Binding-site contacts:
Ligand atom N2 contacts residue ASN93 of chain 51.E at 2.5 Å (h-bond).
Ligand atom O5 contacts residue ASN93 of chain 51.E at 2.3 Å (h-bond).
Ligand atom O5 contacts residue ASN93 of chain 51.E at 4.1 Å.
Ligand atom O4 contacts residue TRP111 of chain 51.E at 3.4 Å.
Ligand atom C8 contacts residue TRP111 of chain 51.E at 3.3 Å (hydrophobic).
Ligand atom C5 contacts residue TRP111 of chain 51.E at 3.7 Å (hydrophobic).
Ligand atom C8 contacts residue GLU91 of chain 51.E at 3.8 Å.
Ligand atom C1 contacts residue TRP111 of chain 51.E at 3.9 Å (hydrophobic).
Ligand atom C2 contacts residue ASN93 of chain 51.E at 1.8 Å.
Ligand atom C4 contacts residue ASN93 of chain 51.E at 3.6 Å.
Ligand atom C5 contacts residue ASN93 of chain 51.E at 3.5 Å.
Ligand atom O3 contacts residue TRP111 of chain 51.E at 4.3 Å.
Ligand atom C6 contacts residue ASN93 of chain 51.E at 3.1 Å.
Ligand atom C3 contacts residue TRP111 of chain 51.E at 3.7 Å (hydrophobic).
Ligand atom C7 contacts residue ASN93 of chain 51.E at 3.5 Å.
Ligand atom N2 contacts residue TRP111 of chain 51.E at 3.5 Å.
Ligand atom O5 contacts residue TRP111 of chain 51.E at 4.3 Å.
Ligand atom C5 contacts residue ASN93 of chain 51.E at 4.0 Å.
Ligand atom C2 contacts residue TRP111 of chain 51.E at 4.1 Å (hydrophobic).
Ligand atom C8 contacts residue GLY92 of chain 51.E at 3.6 Å.
Ligand atom C1 contacts residue ASN93 of chain 51.E at 1.4 Å.
Ligand atom O7 contacts residue ASN93 of chain 51.E at 3.9 Å.
Ligand atom O3 contacts residue ASN93 of chain 51.E at 4.0 Å.
Ligand atom C3 contacts residue ASN93 of chain 51.E at 3.1 Å.
Ligand atom C7 contacts residue TRP111 of chain 51.E at 3.8 Å (hydrophobic).
Ligand atom O7 contacts residue TRP111 of chain 51.E at 3.6 Å.
Ligand atom N2 contacts residue GLY92 of chain 51.E at 4.2 Å.
Ligand atom C7 contacts residue GLY92 of chain 51.E at 4.2 Å.
Ligand atom C6 contacts residue HIS42 of chain 51.E at 4.3 Å.
Ligand atom C4 contacts residue TRP111 of chain 51.E at 4.0 Å (hydrophobic).

The small molecule below binds the protein below.
Small molecule (SMILES): CC(=O)N[C@H]1[C@H](O[C@H]2[C@H](O)[C@@H](NC(C)=O)CO[C@@H]2CO[C@@H]2O[C@@H](C)[C@@H](O)[C@@H](O)[C@@H]2O)O[C@H](CO)[C@@H](O[C@@H]2O[C@H](CO)[C@@H](O)[C@H](O[C@H]3O[C@H](CO)[C@@H](O)[C@H](O)[C@@H]3O)[C@@H]2O)[C@@H]1O

Sequence of chain 51.E:
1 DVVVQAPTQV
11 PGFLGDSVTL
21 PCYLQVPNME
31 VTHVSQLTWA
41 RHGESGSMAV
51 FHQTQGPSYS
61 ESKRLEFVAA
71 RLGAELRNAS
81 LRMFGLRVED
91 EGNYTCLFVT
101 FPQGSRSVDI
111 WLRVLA